Sequence of chain 1.B:
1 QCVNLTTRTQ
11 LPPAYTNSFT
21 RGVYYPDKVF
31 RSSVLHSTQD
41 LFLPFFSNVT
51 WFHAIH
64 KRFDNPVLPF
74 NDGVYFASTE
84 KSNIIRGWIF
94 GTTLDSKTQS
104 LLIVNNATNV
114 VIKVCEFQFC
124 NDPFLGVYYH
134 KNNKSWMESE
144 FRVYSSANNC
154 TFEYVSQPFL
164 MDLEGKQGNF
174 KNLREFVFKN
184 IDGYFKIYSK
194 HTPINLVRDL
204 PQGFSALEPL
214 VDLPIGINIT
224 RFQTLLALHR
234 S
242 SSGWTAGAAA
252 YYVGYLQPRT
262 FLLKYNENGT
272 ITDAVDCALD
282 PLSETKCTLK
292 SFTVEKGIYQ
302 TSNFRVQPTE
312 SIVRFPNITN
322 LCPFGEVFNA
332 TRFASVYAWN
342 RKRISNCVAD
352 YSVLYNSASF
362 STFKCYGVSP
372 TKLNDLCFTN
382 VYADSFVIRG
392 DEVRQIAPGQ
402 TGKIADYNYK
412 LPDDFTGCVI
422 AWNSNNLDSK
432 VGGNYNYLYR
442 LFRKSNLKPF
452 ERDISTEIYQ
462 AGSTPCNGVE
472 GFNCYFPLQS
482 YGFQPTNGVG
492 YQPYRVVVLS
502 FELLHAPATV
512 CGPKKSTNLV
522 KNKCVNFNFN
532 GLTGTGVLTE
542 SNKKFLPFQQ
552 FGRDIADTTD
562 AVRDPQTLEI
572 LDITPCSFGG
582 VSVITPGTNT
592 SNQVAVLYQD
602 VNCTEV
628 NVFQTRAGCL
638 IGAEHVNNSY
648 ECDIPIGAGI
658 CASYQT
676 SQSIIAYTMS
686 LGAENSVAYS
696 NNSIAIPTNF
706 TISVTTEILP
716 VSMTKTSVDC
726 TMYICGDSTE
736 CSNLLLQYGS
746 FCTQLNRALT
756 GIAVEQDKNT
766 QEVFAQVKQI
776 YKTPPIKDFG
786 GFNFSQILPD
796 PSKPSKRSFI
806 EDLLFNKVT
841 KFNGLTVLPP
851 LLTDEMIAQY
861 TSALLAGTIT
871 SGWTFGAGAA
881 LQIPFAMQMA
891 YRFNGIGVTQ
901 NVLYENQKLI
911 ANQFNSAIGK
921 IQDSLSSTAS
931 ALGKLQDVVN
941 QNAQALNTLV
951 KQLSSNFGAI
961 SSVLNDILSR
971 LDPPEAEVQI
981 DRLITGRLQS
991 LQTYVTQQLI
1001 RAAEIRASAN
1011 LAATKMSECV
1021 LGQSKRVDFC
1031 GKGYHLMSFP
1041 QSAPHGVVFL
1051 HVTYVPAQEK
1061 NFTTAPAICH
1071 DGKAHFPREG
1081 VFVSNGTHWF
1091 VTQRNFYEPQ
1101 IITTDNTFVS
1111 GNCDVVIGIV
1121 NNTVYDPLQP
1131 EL

Binding-site contacts:
Ligand atom O7 contacts residue ASN1061 of chain 1.A at 4.3 Å.
Ligand atom C3 contacts residue ASN1061 of chain 1.A at 3.8 Å.
Ligand atom C1 contacts residue ASN1061 of chain 1.A at 1.4 Å.
Ligand atom C8 contacts residue ASN1061 of chain 1.A at 4.4 Å.
Ligand atom C4 contacts residue ASN1061 of chain 1.A at 4.2 Å.
Ligand atom O4 contacts residue ALA693 of chain 1.A at 4.1 Å.
Ligand atom C7 contacts residue ASN1061 of chain 1.A at 3.9 Å.
Ligand atom C2 contacts residue ASN1061 of chain 1.A at 2.5 Å.
Ligand atom C8 contacts residue GLU1059 of chain 1.A at 3.7 Å.
Ligand atom C5 contacts residue ALA693 of chain 1.A at 3.8 Å (hydrophobic).
Ligand atom O5 contacts residue ASN1061 of chain 1.A at 2.4 Å (h-bond).
Ligand atom N2 contacts residue ASN1061 of chain 1.A at 2.9 Å (h-bond).
Ligand atom C4 contacts residue ALA693 of chain 1.A at 4.5 Å (hydrophobic).
Ligand atom C8 contacts residue LYS1060 of chain 1.A at 4.3 Å.
Ligand atom C6 contacts residue ALA693 of chain 1.A at 4.4 Å (hydrophobic).
Ligand atom C1 contacts residue GLN882 of chain 1.B at 4.3 Å.
Ligand atom C5 contacts residue ASN1061 of chain 1.A at 3.7 Å.

Sequence of chain 1.A:
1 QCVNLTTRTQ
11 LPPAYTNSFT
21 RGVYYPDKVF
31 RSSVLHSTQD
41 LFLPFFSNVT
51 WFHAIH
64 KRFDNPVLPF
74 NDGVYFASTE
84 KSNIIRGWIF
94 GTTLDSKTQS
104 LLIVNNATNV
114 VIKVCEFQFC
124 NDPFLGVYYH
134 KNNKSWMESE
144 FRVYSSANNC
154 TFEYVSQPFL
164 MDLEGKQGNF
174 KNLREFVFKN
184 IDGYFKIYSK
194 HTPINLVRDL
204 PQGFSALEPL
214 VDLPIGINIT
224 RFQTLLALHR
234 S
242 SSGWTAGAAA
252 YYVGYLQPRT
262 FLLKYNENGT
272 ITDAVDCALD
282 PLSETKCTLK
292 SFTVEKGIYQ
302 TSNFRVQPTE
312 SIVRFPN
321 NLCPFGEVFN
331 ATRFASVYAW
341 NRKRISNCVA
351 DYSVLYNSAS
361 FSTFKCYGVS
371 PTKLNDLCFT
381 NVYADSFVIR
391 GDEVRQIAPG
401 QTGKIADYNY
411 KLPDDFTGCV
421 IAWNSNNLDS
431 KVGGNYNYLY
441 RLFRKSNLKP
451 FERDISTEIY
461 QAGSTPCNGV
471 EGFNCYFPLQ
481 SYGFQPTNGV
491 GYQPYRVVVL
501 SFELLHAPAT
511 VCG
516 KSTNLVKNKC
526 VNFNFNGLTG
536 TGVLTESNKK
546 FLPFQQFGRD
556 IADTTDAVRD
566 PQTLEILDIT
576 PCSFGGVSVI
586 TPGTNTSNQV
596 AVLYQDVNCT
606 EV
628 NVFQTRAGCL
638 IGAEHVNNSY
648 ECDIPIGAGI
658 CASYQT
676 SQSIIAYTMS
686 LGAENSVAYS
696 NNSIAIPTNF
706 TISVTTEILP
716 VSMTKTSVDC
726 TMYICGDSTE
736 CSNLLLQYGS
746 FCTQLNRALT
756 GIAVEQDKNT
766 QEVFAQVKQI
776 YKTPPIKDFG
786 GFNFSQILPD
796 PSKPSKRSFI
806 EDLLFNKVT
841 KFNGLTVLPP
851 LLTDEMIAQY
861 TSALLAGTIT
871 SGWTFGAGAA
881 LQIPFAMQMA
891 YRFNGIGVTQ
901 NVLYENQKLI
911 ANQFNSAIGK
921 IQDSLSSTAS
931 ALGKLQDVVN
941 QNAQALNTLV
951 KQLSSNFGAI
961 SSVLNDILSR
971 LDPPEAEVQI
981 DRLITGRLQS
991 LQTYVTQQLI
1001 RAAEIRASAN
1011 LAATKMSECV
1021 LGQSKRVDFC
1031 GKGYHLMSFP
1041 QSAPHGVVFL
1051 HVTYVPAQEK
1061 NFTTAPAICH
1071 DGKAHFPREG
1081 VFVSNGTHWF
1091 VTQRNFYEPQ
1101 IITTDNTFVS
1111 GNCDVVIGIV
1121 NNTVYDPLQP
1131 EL

This small molecule binds to this protein.
Small molecule (SMILES): CC(=O)N[C@@H]1[C@@H](O)[C@H](O)[C@@H](CO)O[C@H]1O